Sequence of chain 1.A:
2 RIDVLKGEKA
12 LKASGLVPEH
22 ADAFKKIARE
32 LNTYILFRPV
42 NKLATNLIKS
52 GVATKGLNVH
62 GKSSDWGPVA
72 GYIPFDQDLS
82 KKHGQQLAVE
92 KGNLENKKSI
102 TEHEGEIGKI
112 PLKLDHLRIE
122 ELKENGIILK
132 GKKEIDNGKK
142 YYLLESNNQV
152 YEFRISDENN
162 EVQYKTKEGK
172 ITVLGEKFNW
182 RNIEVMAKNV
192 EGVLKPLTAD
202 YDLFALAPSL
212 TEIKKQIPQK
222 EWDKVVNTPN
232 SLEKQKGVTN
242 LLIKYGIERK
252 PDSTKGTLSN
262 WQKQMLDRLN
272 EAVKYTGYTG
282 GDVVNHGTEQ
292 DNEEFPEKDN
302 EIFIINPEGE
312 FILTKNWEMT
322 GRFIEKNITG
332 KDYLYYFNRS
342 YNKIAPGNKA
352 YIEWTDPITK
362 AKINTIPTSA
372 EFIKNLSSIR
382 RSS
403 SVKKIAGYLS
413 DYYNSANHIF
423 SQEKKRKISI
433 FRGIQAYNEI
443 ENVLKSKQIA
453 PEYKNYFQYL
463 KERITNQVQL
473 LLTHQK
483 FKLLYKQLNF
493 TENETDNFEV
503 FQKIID

Binding-site contacts:
Ligand atom C6' contacts residue PHE296 of chain 1.A at 3.3 Å (hydrophobic).
Ligand atom PG contacts residue LYS56 of chain 1.A at 3.6 Å.
Ligand atom C2' contacts residue LYS92 of chain 1.A at 3.5 Å.
Ligand atom N3 contacts residue ASN293 of chain 1.A at 3.6 Å.
Ligand atom O1G contacts residue SER64 of chain 1.A at 3.5 Å (h-bond).
Ligand atom O1A contacts residue ASP203 of chain 1.A at 2.3 Å (salt-bridge).
Ligand atom PA contacts residue YB1 of chain 1.G at 3.2 Å.
Ligand atom C3' contacts residue GLU96 of chain 1.A at 3.6 Å.
Ligand atom O3B contacts residue LYS56 of chain 1.A at 3.2 Å (salt-bridge).
Ligand atom C1B contacts residue ASN293 of chain 1.A at 2.8 Å.
Ligand atom C4 contacts residue ASN293 of chain 1.A at 3.5 Å.
Ligand atom N6 contacts residue THR289 of chain 1.A at 3.1 Å (h-bond).
Ligand atom O2A contacts residue HIS61 of chain 1.A at 3.6 Å.
Ligand atom O2B contacts residue ASP203 of chain 1.A at 2.5 Å (salt-bridge).
Ligand atom O1G contacts residue LYS82 of chain 1.A at 3.2 Å.
Ligand atom N2' contacts residue GLU96 of chain 1.A at 3.5 Å (salt-bridge).
Ligand atom O2G contacts residue SER64 of chain 1.A at 2.4 Å (h-bond).
Ligand atom N7 contacts residue HIS287 of chain 1.A at 3.0 Å (h-bond).
Ligand atom N7 contacts residue GLY288 of chain 1.A at 3.4 Å (h-bond).
Ligand atom O2A contacts residue VAL60 of chain 1.A at 3.4 Å (h-bond).
Ligand atom C2B contacts residue HIS61 of chain 1.A at 3.5 Å.
Ligand atom O1B contacts residue ARG39 of chain 1.A at 3.4 Å (salt-bridge).
Ligand atom O3' contacts residue PHE296 of chain 1.A at 3.4 Å.
Ligand atom O1A contacts residue HIS287 of chain 1.A at 2.8 Å (h-bond).
Ligand atom N6 contacts residue GLY288 of chain 1.A at 3.0 Å (h-bond).
Ligand atom O3A contacts residue LYS56 of chain 1.A at 3.2 Å (salt-bridge).
Ligand atom C8 contacts residue ASN293 of chain 1.A at 3.5 Å.
Ligand atom O2G contacts residue LYS63 of chain 1.A at 3.3 Å.
Ligand atom O2G contacts residue LYS56 of chain 1.A at 3.5 Å (salt-bridge).
Ligand atom C3B contacts residue HIS61 of chain 1.A at 3.2 Å.
Ligand atom N9 contacts residue ASN293 of chain 1.A at 2.9 Å (h-bond).
Ligand atom C6 contacts residue GLY288 of chain 1.A at 3.4 Å.
Ligand atom C1' contacts residue PHE296 of chain 1.A at 3.6 Å (hydrophobic).
Ligand atom O4' contacts residue ASN293 of chain 1.A at 3.2 Å (h-bond).
Ligand atom O3G contacts residue LYS56 of chain 1.A at 3.3 Å.
Ligand atom PG contacts residue SER64 of chain 1.A at 3.5 Å.
Ligand atom O1A contacts residue YB1 of chain 1.G at 2.2 Å.
Ligand atom O1' contacts residue HIS61 of chain 1.A at 3.3 Å (h-bond).
Ligand atom C' contacts residue HIS61 of chain 1.A at 3.5 Å.
Ligand atom C2' contacts residue GLU96 of chain 1.A at 3.5 Å.

The protein below binds the small molecule below.
Small molecule (SMILES): Nc1ccccc1C(=O)O[C@H]1C[C@H](n2cnc3c(N)ncnc32)O[C@@H]1CO[P](=O)(O)O[P](=O)(O)OP(=O)(O)O